Binding-site contacts:
Ligand atom O2A contacts residue THR381 of chain 1.A at 3.6 Å.
Ligand atom O1B contacts residue GLY378 of chain 1.A at 3.2 Å (h-bond).
Ligand atom O1B contacts residue SER380 of chain 1.A at 3.7 Å.
Ligand atom N1 contacts residue TYR348 of chain 1.A at 3.6 Å.
Ligand atom O1G contacts residue MG1 of chain 1.D at 2.2 Å.
Ligand atom O2' contacts residue SER487 of chain 1.B at 3.6 Å.
Ligand atom C5 contacts residue TYR348 of chain 1.A at 3.6 Å (hydrophobic).
Ligand atom O1A contacts residue GLY378 of chain 1.A at 2.5 Å.
Ligand atom C6 contacts residue ARG485 of chain 1.B at 3.6 Å.
Ligand atom O1B contacts residue LYS379 of chain 1.A at 2.9 Å (salt-bridge).
Ligand atom N3B contacts residue GLY376 of chain 1.A at 3.3 Å (h-bond).
Ligand atom O1G contacts residue GLU500 of chain 1.A at 3.6 Å (salt-bridge).
Ligand atom C5 contacts residue ARG485 of chain 1.B at 3.8 Å.
Ligand atom N3B contacts residue LYS379 of chain 1.A at 3.2 Å (salt-bridge).
Ligand atom N3B contacts residue MG1 of chain 1.D at 3.6 Å.
Ligand atom C2 contacts residue ARG485 of chain 1.B at 3.7 Å.
Ligand atom N3 contacts residue ARG485 of chain 1.B at 3.7 Å.
Ligand atom C6 contacts residue TYR348 of chain 1.A at 3.5 Å (hydrophobic).
Ligand atom O3A contacts residue GLY376 of chain 1.A at 3.8 Å.
Ligand atom O1A contacts residue LYS379 of chain 1.A at 3.3 Å (salt-bridge).
Ligand atom O2B contacts residue SER380 of chain 1.A at 2.7 Å.
Ligand atom C2 contacts residue TYR348 of chain 1.A at 3.8 Å (hydrophobic).
Ligand atom C2 contacts residue GLN351 of chain 1.A at 2.9 Å.
Ligand atom O1A contacts residue THR381 of chain 1.A at 3.2 Å (h-bond).
Ligand atom O1A contacts residue SER380 of chain 1.A at 3.7 Å.
Ligand atom N1 contacts residue ARG485 of chain 1.B at 3.7 Å.
Ligand atom O1B contacts residue CYS377 of chain 1.A at 3.5 Å (h-bond).
Ligand atom PG contacts residue MG1 of chain 1.D at 3.5 Å.
Ligand atom N3 contacts residue GLN351 of chain 1.A at 2.9 Å (h-bond).
Ligand atom O2B contacts residue MG1 of chain 1.D at 2.2 Å.
Ligand atom N6 contacts residue TYR348 of chain 1.A at 3.8 Å.
Ligand atom C5' contacts residue THR381 of chain 1.A at 3.7 Å.
Ligand atom PB contacts residue MG1 of chain 1.D at 3.4 Å.
Ligand atom O3' contacts residue GLY376 of chain 1.A at 3.8 Å.
Ligand atom PA contacts residue THR381 of chain 1.A at 3.8 Å.
Ligand atom PB contacts residue LYS379 of chain 1.A at 3.6 Å.
Ligand atom O1G contacts residue GLN421 of chain 1.A at 2.9 Å (h-bond).
Ligand atom O4' contacts residue ALA355 of chain 1.A at 3.6 Å.
Ligand atom N7 contacts residue TYR348 of chain 1.A at 3.9 Å.
Ligand atom O3G contacts residue THR375 of chain 1.A at 3.5 Å.

Sequence of chain 1.A:
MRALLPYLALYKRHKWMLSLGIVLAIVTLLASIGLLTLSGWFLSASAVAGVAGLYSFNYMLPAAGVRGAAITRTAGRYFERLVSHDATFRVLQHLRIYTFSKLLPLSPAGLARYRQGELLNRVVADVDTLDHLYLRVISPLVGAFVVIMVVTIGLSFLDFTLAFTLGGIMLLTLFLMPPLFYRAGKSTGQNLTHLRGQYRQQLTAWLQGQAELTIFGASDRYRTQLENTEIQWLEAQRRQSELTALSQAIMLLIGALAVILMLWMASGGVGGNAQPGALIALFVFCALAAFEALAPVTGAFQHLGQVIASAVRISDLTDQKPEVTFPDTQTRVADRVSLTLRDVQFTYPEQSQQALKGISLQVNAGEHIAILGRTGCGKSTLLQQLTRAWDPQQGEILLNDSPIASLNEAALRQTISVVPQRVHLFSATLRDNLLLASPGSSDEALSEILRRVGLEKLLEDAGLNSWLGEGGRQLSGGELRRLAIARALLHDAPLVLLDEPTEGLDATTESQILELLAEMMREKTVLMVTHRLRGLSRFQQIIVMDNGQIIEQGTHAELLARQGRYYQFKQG

This small molecule binds to this protein.
Small molecule (SMILES): Nc1ncnc2c1ncn2[C@@H]1O[C@H](CO[P](=O)(O)O[P](=O)(O)NP(=O)(O)O)[C@@H](O)[C@H]1O

Sequence of chain 1.B:
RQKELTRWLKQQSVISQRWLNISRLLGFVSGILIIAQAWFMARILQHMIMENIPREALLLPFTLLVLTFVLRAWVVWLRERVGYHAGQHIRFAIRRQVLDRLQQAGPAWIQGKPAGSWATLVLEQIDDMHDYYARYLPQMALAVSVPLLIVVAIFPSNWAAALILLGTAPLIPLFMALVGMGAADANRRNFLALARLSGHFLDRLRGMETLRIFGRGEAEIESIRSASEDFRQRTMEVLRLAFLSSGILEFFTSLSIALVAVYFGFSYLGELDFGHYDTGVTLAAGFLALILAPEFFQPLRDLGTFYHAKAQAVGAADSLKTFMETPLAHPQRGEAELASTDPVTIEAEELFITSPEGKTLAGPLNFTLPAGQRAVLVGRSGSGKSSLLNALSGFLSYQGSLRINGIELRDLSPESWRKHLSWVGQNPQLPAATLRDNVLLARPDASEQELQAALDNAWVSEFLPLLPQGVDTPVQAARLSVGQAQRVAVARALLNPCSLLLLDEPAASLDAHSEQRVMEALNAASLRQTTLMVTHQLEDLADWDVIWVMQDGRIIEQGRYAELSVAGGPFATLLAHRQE